Binding-site contacts:
Ligand atom C2 contacts residue ASN19 of chain 3.Z at 3.4 Å.
Ligand atom C3 contacts residue ASN19 of chain 3.Z at 4.4 Å.
Ligand atom C6 contacts residue ASN19 of chain 3.Z at 4.1 Å.
Ligand atom N2 contacts residue ASN19 of chain 3.Z at 4.0 Å.
Ligand atom O7 contacts residue ASN19 of chain 3.Z at 4.5 Å.
Ligand atom O5 contacts residue ASN19 of chain 3.Z at 2.2 Å (h-bond).
Ligand atom C5 contacts residue ASN19 of chain 3.Z at 3.4 Å.
Ligand atom C1 contacts residue ASN19 of chain 3.Z at 1.9 Å.
Ligand atom O6 contacts residue ASN19 of chain 3.Z at 4.5 Å.

Sequence of chain 3.Z:
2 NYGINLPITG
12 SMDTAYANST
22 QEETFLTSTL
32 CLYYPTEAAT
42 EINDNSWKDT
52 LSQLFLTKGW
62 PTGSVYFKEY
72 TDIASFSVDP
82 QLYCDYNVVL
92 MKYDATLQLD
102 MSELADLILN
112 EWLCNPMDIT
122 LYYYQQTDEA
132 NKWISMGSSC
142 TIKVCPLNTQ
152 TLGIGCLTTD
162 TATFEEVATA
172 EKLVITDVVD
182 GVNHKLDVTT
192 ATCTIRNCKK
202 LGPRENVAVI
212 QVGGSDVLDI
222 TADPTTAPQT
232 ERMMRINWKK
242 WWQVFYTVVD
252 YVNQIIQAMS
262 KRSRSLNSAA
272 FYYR

This protein binds this small molecule.
Small molecule (SMILES): CC(=O)N[C@H]1[C@H](O[C@H]2[C@H](O)[C@@H](NC(C)=O)CO[C@@H]2CO)O[C@H](CO)[C@@H](O)[C@@H]1O